The small molecule below binds the protein below.
Small molecule (SMILES): [H]/N=C(/N)c1cc(-c2cccc(NC(=O)C3(Oc4ccc(Cl)cc4)CCC3)c2)cs1

Sequence of chain 1.A:
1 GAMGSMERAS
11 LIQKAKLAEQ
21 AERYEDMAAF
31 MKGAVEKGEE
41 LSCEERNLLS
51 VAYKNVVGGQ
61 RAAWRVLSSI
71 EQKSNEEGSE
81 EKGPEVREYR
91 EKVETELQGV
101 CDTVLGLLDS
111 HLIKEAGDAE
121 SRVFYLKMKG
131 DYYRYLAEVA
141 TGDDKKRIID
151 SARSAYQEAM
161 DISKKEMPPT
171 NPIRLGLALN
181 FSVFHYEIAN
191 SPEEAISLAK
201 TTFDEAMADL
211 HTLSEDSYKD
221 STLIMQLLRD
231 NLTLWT

Sequence of chain 1.B:
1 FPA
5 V

Binding-site contacts:
Ligand atom N01 contacts residue LEU48 of chain 1.A at 3.4 Å.
Ligand atom N01 contacts residue GLU19 of chain 1.A at 2.7 Å (salt-bridge).
Ligand atom C19 contacts residue LEU223 of chain 1.A at 3.9 Å (hydrophobic).
Ligand atom C02 contacts residue GLU19 of chain 1.A at 3.5 Å.
Ligand atom C28 contacts residue VAL5 of chain 1.B at 4.2 Å (hydrophobic).
Ligand atom C13 contacts residue ASN47 of chain 1.A at 4.4 Å.
Ligand atom CL26 contacts residue ILE173 of chain 1.A at 4.0 Å.
Ligand atom C06 contacts residue ASN47 of chain 1.A at 3.8 Å.
Ligand atom C20 contacts residue LEU223 of chain 1.A at 3.4 Å (hydrophobic).
Ligand atom C28 contacts residue PRO172 of chain 1.A at 3.7 Å (hydrophobic).
Ligand atom S08 contacts residue ASN47 of chain 1.A at 4.1 Å.
Ligand atom C27 contacts residue GLY176 of chain 1.A at 4.3 Å.
Ligand atom C02 contacts residue LEU48 of chain 1.A at 4.3 Å (hydrophobic).
Ligand atom C27 contacts residue VAL5 of chain 1.B at 4.1 Å (hydrophobic).
Ligand atom N03 contacts residue VAL51 of chain 1.A at 3.8 Å.
Ligand atom CL26 contacts residue PHE124 of chain 1.A at 4.0 Å.
Ligand atom C09 contacts residue ASN47 of chain 1.A at 4.1 Å.
Ligand atom C22 contacts residue ILE224 of chain 1.A at 4.3 Å (hydrophobic).
Ligand atom C07 contacts residue GLU44 of chain 1.A at 4.4 Å.
Ligand atom C29 contacts residue ASN47 of chain 1.A at 3.9 Å.
Ligand atom O21 contacts residue ILE224 of chain 1.A at 4.1 Å.
Ligand atom C25 contacts residue PRO172 of chain 1.A at 4.3 Å (hydrophobic).
Ligand atom C25 contacts residue VAL5 of chain 1.B at 3.9 Å (hydrophobic).
Ligand atom C07 contacts residue ASN47 of chain 1.A at 3.8 Å.
Ligand atom C24 contacts residue VAL5 of chain 1.B at 3.8 Å (hydrophobic).
Ligand atom C22 contacts residue VAL5 of chain 1.B at 4.2 Å (hydrophobic).
Ligand atom C04 contacts residue ASN47 of chain 1.A at 4.2 Å.
Ligand atom C05 contacts residue ASN47 of chain 1.A at 4.1 Å.
Ligand atom N03 contacts residue GLU19 of chain 1.A at 2.7 Å (salt-bridge).
Ligand atom S08 contacts residue GLU44 of chain 1.A at 3.8 Å.
Ligand atom C27 contacts residue PRO172 of chain 1.A at 3.2 Å (hydrophobic).
Ligand atom C18 contacts residue VAL5 of chain 1.B at 4.2 Å (hydrophobic).
Ligand atom C28 contacts residue ILE224 of chain 1.A at 3.5 Å (hydrophobic).
Ligand atom CL26 contacts residue LYS127 of chain 1.A at 3.5 Å.
Ligand atom C27 contacts residue ILE224 of chain 1.A at 4.3 Å (hydrophobic).
Ligand atom C27 contacts residue ILE173 of chain 1.A at 4.2 Å (hydrophobic).
Ligand atom C23 contacts residue VAL5 of chain 1.B at 4.0 Å (hydrophobic).